Binding-site contacts:
Ligand atom O5 contacts residue LEU200 of chain 3.A at 3.9 Å.
Ligand atom O5 contacts residue ASN169 of chain 3.A at 2.7 Å (h-bond).
Ligand atom C5 contacts residue MET161 of chain 3.A at 3.6 Å (hydrophobic).
Ligand atom O2 contacts residue CA1 of chain 3.C at 2.7 Å.
Ligand atom C4 contacts residue GLU175 of chain 3.A at 3.4 Å.
Ligand atom O5 contacts residue PHE176 of chain 3.A at 4.1 Å.
Ligand atom O2 contacts residue ASN50 of chain 3.A at 2.9 Å (h-bond).
Ligand atom O3 contacts residue ASN177 of chain 3.A at 3.0 Å (h-bond).
Ligand atom O4 contacts residue GLU175 of chain 3.A at 4.0 Å.
Ligand atom C1 contacts residue ASN50 of chain 3.A at 3.7 Å.
Ligand atom C1 contacts residue PHE176 of chain 3.A at 4.2 Å (hydrophobic).
Ligand atom O5 contacts residue MET161 of chain 3.A at 4.2 Å.
Ligand atom C5 contacts residue ASN169 of chain 3.A at 3.8 Å.
Ligand atom C4 contacts residue ASN177 of chain 3.A at 3.8 Å.
Ligand atom O3 contacts residue ASP25 of chain 3.A at 3.9 Å.
Ligand atom O5 contacts residue GLU175 of chain 3.A at 2.7 Å (salt-bridge).
Ligand atom O1 contacts residue ASN50 of chain 3.A at 2.6 Å (h-bond).
Ligand atom C5 contacts residue HIS251 of chain 3.A at 3.6 Å.
Ligand atom C3 contacts residue ASP25 of chain 3.A at 3.4 Å.
Ligand atom C2 contacts residue HIS251 of chain 3.A at 4.2 Å.
Ligand atom O4 contacts residue PHE176 of chain 3.A at 3.7 Å.
Ligand atom O3 contacts residue THR135 of chain 3.A at 3.1 Å (h-bond).
Ligand atom C4 contacts residue MET161 of chain 3.A at 3.8 Å (hydrophobic).
Ligand atom O4 contacts residue ASN177 of chain 3.A at 4.2 Å.
Ligand atom C3 contacts residue MET161 of chain 3.A at 3.8 Å (hydrophobic).
Ligand atom O3 contacts residue ASP252 of chain 3.A at 2.8 Å (salt-bridge).
Ligand atom C3 contacts residue ASN177 of chain 3.A at 4.0 Å.
Ligand atom C5 contacts residue GLU175 of chain 3.A at 3.4 Å.
Ligand atom O2 contacts residue ASP252 of chain 3.A at 3.5 Å (salt-bridge).
Ligand atom O2 contacts residue ASP26 of chain 3.A at 3.4 Å (salt-bridge).
Ligand atom O3 contacts residue MET161 of chain 3.A at 3.6 Å.
Ligand atom O2 contacts residue ASP25 of chain 3.A at 2.8 Å (salt-bridge).
Ligand atom O3 contacts residue CA1 of chain 3.C at 2.7 Å.
Ligand atom C2 contacts residue CA1 of chain 3.C at 3.8 Å.
Ligand atom O1 contacts residue PHE176 of chain 3.A at 3.5 Å.
Ligand atom C3 contacts residue CA1 of chain 3.C at 3.8 Å.
Ligand atom C2 contacts residue ASP25 of chain 3.A at 3.4 Å.
Ligand atom C2 contacts residue ASN50 of chain 3.A at 4.1 Å.
Ligand atom C3 contacts residue ASP252 of chain 3.A at 3.4 Å.
Ligand atom C3 contacts residue HIS251 of chain 3.A at 4.0 Å.

The protein below binds the small molecule below.
Small molecule (SMILES): OC[C@H]1O[C@H](O)[C@H](O)[C@@H]1O

Sequence of chain 3.A:
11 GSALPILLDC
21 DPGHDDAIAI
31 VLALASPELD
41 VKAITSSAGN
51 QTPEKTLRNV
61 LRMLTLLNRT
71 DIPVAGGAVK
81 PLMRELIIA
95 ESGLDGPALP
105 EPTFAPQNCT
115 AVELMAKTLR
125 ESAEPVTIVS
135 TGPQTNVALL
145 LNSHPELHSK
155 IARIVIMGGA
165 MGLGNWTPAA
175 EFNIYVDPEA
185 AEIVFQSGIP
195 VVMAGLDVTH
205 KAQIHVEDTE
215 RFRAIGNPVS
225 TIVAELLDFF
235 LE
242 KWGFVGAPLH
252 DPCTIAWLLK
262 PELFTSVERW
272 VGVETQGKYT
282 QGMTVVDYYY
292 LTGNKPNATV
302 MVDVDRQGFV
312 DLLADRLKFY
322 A